Sequence of chain 1.A:
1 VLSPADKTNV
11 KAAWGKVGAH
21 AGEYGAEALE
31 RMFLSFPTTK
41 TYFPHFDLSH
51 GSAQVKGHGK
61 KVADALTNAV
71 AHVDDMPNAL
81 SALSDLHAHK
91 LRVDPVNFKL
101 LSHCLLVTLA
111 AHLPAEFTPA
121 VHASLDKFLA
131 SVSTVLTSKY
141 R

Binding-site contacts:
Ligand atom C25 contacts residue 5JN1 of chain 1.G at 0.5 Å.
Ligand atom C23 contacts residue 5JN1 of chain 1.G at 0.5 Å.
Ligand atom C5 contacts residue THR137 of chain 1.C at 3.4 Å.
Ligand atom C6 contacts residue ARG141 of chain 1.C at 3.6 Å.
Ligand atom C21 contacts residue LEU100 of chain 1.A at 3.5 Å (hydrophobic).
Ligand atom C12 contacts residue 5JN1 of chain 1.G at 0.6 Å.
Ligand atom O7 contacts residue PRO95 of chain 1.C at 3.5 Å.
Ligand atom C6 contacts residue TRP36 of chain 1.B at 3.4 Å (hydrophobic).
Ligand atom C20 contacts residue 5JN1 of chain 1.G at 0.4 Å.
Ligand atom C19 contacts residue ASN107 of chain 1.B at 3.2 Å.
Ligand atom C22 contacts residue 5JN1 of chain 1.G at 0.6 Å.
Ligand atom C10 contacts residue ARG141 of chain 1.C at 3.4 Å.
Ligand atom C18 contacts residue 5JN1 of chain 1.G at 0.6 Å.
Ligand atom C19 contacts residue 5JN1 of chain 1.G at 0.5 Å.
Ligand atom C8 contacts residue 5JN1 of chain 1.G at 0.4 Å.
Ligand atom C6 contacts residue 5JN1 of chain 1.G at 0.4 Å.
Ligand atom C14 contacts residue TYR34 of chain 1.B at 3.6 Å (hydrophobic).
Ligand atom C20 contacts residue ASN107 of chain 1.B at 3.5 Å.
Ligand atom C24 contacts residue 5JN1 of chain 1.G at 0.5 Å.
Ligand atom O16 contacts residue LYS99 of chain 1.A at 3.2 Å.
Ligand atom C15 contacts residue 5JN1 of chain 1.G at 0.4 Å.
Ligand atom C5 contacts residue PRO95 of chain 1.C at 3.6 Å (hydrophobic).
Ligand atom N17 contacts residue 5JN1 of chain 1.G at 0.7 Å (h-bond).
Ligand atom C9 contacts residue ARG141 of chain 1.C at 3.4 Å.
Ligand atom C11 contacts residue 5JN1 of chain 1.G at 0.5 Å.
Ligand atom C10 contacts residue 5JN1 of chain 1.G at 0.5 Å.
Ligand atom O16 contacts residue 5JN1 of chain 1.G at 0.2 Å (h-bond).
Ligand atom C21 contacts residue 5JN1 of chain 1.G at 0.3 Å.
Ligand atom C14 contacts residue 5JN1 of chain 1.G at 0.7 Å.
Ligand atom O2 contacts residue 5JN1 of chain 1.G at 0.3 Å (h-bond).
Ligand atom O3 contacts residue 5JN1 of chain 1.G at 0.4 Å (h-bond).
Ligand atom C13 contacts residue 5JN1 of chain 1.G at 0.7 Å.
Ligand atom O7 contacts residue 5JN1 of chain 1.G at 0.3 Å (h-bond).
Ligand atom C24 contacts residue HIS103 of chain 1.A at 3.5 Å.
Ligand atom C9 contacts residue 5JN1 of chain 1.G at 0.4 Å.
Ligand atom C5 contacts residue 5JN1 of chain 1.G at 0.4 Å.
Ligand atom C22 contacts residue LYS99 of chain 1.A at 3.5 Å.
Ligand atom C24 contacts residue ASN107 of chain 1.B at 3.7 Å.
Ligand atom C4 contacts residue 5JN1 of chain 1.G at 0.2 Å.
Ligand atom C1 contacts residue 5JN1 of chain 1.G at 0.2 Å.

Sequence of chain 1.B:
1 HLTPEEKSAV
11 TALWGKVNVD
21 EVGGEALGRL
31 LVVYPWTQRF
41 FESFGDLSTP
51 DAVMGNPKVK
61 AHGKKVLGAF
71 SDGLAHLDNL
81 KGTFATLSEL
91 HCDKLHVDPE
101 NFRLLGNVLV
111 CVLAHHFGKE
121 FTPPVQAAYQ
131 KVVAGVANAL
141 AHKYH

A small-molecule ligand and the protein it binds are described below.
Small molecule (SMILES): Cc1cc(C)cc(NC(=O)Cc2ccc(OC(C)(C)C(=O)O)cc2)c1

Sequence of chain 1.C:
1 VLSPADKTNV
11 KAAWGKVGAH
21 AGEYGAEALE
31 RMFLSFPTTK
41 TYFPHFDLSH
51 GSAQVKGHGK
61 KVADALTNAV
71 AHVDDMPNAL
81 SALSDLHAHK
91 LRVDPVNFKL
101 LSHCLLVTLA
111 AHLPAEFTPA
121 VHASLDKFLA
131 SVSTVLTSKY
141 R